Binding-site contacts:
Ligand atom C24 contacts residue TYR183 of chain 1.A at 3.7 Å (hydrophobic).
Ligand atom C01 contacts residue TYR320 of chain 1.A at 3.8 Å (hydrophobic).
Ligand atom C23 contacts residue LEU102 of chain 1.A at 3.5 Å (hydrophobic).
Ligand atom C01 contacts residue LYS103 of chain 1.A at 3.2 Å.
Ligand atom N03 contacts residue LYS105 of chain 1.A at 2.9 Å (salt-bridge).
Ligand atom C19 contacts residue TRP231 of chain 1.A at 3.3 Å (hydrophobic).
Ligand atom C17 contacts residue LEU236 of chain 1.A at 3.8 Å (hydrophobic).
Ligand atom C15 contacts residue TYR190 of chain 1.A at 3.4 Å (hydrophobic).
Ligand atom C19 contacts residue TYR190 of chain 1.A at 3.4 Å (hydrophobic).
Ligand atom C12 contacts residue PRO238 of chain 1.A at 3.6 Å (hydrophobic).
Ligand atom C13 contacts residue VAL108 of chain 1.A at 3.5 Å (hydrophobic).
Ligand atom O25 contacts residue LEU102 of chain 1.A at 3.8 Å.
Ligand atom C09 contacts residue HIS237 of chain 1.A at 3.5 Å.
Ligand atom C19 contacts residue LEU236 of chain 1.A at 3.6 Å (hydrophobic).
Ligand atom C16 contacts residue TYR190 of chain 1.A at 3.9 Å (hydrophobic).
Ligand atom C21 contacts residue TYR183 of chain 1.A at 3.4 Å (hydrophobic).
Ligand atom C10 contacts residue PRO238 of chain 1.A at 3.9 Å (hydrophobic).
Ligand atom C15 contacts residue VAL108 of chain 1.A at 3.6 Å (hydrophobic).
Ligand atom O25 contacts residue TYR183 of chain 1.A at 3.6 Å.
Ligand atom N04 contacts residue LYS105 of chain 1.A at 3.7 Å.
Ligand atom N04 contacts residue LEU102 of chain 1.A at 3.7 Å.
Ligand atom C10 contacts residue PHE229 of chain 1.A at 3.4 Å (hydrophobic).
Ligand atom C11 contacts residue PRO238 of chain 1.A at 3.6 Å (hydrophobic).
Ligand atom C07 contacts residue HIS237 of chain 1.A at 3.7 Å.
Ligand atom C24 contacts residue LEU102 of chain 1.A at 3.7 Å (hydrophobic).
Ligand atom C13 contacts residue PRO238 of chain 1.A at 3.7 Å (hydrophobic).
Ligand atom C12 contacts residue VAL108 of chain 1.A at 3.6 Å (hydrophobic).
Ligand atom C09 contacts residue PHE229 of chain 1.A at 3.7 Å (hydrophobic).
Ligand atom C20 contacts residue TYR183 of chain 1.A at 3.7 Å (hydrophobic).
Ligand atom N06 contacts residue LEU102 of chain 1.A at 3.7 Å.
Ligand atom C05 contacts residue VAL108 of chain 1.A at 3.7 Å (hydrophobic).
Ligand atom C22 contacts residue TYR183 of chain 1.A at 3.6 Å (hydrophobic).
Ligand atom O18 contacts residue LEU236 of chain 1.A at 3.2 Å.
Ligand atom C22 contacts residue LEU102 of chain 1.A at 3.6 Å (hydrophobic).
Ligand atom C23 contacts residue TYR183 of chain 1.A at 3.6 Å (hydrophobic).
Ligand atom C05 contacts residue LEU102 of chain 1.A at 3.6 Å (hydrophobic).
Ligand atom C08 contacts residue HIS237 of chain 1.A at 3.5 Å.
Ligand atom O18 contacts residue TYR190 of chain 1.A at 3.4 Å.
Ligand atom N04 contacts residue VAL108 of chain 1.A at 3.7 Å.
Ligand atom C07 contacts residue TYR320 of chain 1.A at 3.3 Å (hydrophobic).

A protein and the small-molecule ligand that binds it are described below.
Small molecule (SMILES): COc1ccc(C(C)=O)cc1CSc1nnc(C)n1Cc1ccccc1

Sequence of chain 1.B:
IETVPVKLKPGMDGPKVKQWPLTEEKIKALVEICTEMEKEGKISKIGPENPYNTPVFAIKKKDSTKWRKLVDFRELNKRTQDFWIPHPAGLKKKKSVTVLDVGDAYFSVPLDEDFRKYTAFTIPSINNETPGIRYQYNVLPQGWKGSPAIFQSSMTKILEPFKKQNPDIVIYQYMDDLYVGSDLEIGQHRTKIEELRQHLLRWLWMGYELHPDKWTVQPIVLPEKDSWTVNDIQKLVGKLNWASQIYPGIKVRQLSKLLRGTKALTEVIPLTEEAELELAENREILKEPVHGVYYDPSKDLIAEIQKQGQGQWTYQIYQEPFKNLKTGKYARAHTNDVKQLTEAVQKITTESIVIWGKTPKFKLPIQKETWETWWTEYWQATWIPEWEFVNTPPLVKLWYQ

Sequence of chain 1.A:
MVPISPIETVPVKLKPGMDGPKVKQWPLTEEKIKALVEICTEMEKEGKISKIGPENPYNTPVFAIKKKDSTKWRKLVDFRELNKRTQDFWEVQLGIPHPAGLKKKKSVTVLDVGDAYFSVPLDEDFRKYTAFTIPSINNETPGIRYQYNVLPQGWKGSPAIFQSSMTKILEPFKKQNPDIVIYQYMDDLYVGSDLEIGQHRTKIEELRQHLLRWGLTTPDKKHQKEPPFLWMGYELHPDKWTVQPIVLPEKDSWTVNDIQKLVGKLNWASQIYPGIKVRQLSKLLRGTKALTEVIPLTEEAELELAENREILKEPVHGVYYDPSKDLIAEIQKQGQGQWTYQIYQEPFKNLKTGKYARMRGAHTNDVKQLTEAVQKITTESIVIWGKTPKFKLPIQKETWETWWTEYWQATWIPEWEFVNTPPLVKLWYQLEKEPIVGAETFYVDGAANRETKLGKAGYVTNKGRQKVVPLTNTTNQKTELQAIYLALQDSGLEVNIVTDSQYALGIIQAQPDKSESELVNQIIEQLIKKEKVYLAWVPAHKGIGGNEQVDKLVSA